Binding-site contacts:
Ligand atom N2 contacts residue ASN212 of chain 36.K at 2.9 Å (h-bond).
Ligand atom C7 contacts residue ASN212 of chain 36.K at 3.7 Å.
Ligand atom O5 contacts residue ASN212 of chain 36.K at 2.4 Å (h-bond).
Ligand atom C3 contacts residue ASN212 of chain 36.K at 3.8 Å.
Ligand atom N2 contacts residue ILE211 of chain 36.K at 4.0 Å.
Ligand atom C4 contacts residue ASN212 of chain 36.K at 4.2 Å.
Ligand atom C1 contacts residue ASN212 of chain 36.K at 1.4 Å.
Ligand atom C1 contacts residue ILE211 of chain 36.K at 4.2 Å (hydrophobic).
Ligand atom O7 contacts residue ASN212 of chain 36.K at 4.1 Å.
Ligand atom C5 contacts residue ASN212 of chain 36.K at 3.7 Å.
Ligand atom C2 contacts residue ASN212 of chain 36.K at 2.5 Å.

Sequence of chain 36.K:
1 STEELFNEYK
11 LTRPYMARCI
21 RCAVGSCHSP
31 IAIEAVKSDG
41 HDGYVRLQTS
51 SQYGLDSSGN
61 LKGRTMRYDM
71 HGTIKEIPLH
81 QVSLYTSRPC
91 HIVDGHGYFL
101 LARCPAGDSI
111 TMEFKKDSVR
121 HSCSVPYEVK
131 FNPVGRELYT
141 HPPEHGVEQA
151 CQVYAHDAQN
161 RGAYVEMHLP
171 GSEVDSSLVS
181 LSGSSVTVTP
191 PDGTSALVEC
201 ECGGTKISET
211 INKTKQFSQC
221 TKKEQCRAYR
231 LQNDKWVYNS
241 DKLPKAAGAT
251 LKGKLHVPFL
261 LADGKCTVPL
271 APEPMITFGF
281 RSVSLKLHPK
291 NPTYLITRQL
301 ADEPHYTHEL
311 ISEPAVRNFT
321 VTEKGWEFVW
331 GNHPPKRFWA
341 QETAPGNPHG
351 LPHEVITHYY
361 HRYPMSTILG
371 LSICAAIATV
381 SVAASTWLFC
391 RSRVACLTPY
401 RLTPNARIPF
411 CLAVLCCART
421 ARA

This small molecule binds to this protein.
Small molecule (SMILES): CC(=O)N[C@@H]1[C@@H](O)[C@H](O)[C@@H](CO)O[C@H]1O